The protein below binds the small molecule below.
Small molecule (SMILES): CC(=O)N[C@H]1[C@H](O[C@H]2[C@H](O)[C@@H](NC(C)=O)CO[C@@H]2CO)O[C@H](CO)[C@@H](O[C@@H]2O[C@H](CO[C@H]3O[C@H](CO[C@H]4O[C@H](CO)[C@@H](O)[C@H](O)[C@@H]4O[C@H]4O[C@H](CO)[C@@H](O)[C@H](O)[C@@H]4O)[C@@H](O)[C@H](O[C@H]4O[C@H](CO)[C@@H](O)[C@H](O)[C@@H]4O)[C@@H]3O)[C@@H](O)[C@H](O[C@H]3O[C@H](CO)[C@@H](O)[C@H](O[C@H]4O[C@H](CO)[C@@H](O)[C@H](O)[C@@H]4O)[C@@H]3O)[C@@H]2O)[C@@H]1O

Sequence of chain 1.A:
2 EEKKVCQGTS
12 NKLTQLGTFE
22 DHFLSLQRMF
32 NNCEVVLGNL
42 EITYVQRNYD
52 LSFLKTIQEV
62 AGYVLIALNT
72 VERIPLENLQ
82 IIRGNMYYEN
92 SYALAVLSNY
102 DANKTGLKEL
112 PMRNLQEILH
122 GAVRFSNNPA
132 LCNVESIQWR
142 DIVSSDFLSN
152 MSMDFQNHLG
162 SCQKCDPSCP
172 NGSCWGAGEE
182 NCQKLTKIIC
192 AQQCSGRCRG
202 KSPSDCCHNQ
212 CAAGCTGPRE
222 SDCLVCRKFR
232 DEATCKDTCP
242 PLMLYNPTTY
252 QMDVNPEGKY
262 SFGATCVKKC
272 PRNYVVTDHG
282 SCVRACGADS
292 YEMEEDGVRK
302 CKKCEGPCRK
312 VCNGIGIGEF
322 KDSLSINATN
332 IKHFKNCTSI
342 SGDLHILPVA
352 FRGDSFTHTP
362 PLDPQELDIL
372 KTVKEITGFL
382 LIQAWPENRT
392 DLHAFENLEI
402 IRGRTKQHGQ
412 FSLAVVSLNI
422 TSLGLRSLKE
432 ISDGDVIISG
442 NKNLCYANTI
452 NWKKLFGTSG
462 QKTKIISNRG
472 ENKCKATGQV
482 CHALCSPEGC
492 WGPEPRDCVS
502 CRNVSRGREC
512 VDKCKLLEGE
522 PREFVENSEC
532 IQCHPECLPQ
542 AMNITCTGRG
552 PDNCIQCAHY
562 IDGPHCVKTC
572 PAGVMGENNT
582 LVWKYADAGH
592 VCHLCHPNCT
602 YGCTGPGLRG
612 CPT

Binding-site contacts:
Ligand atom C5 contacts residue ASP323 of chain 1.A at 3.5 Å.
Ligand atom C3 contacts residue THR360 of chain 1.A at 3.9 Å.
Ligand atom N2 contacts residue THR360 of chain 1.A at 3.4 Å (h-bond).
Ligand atom C8 contacts residue THR358 of chain 1.A at 3.4 Å.
Ligand atom C2 contacts residue ASP323 of chain 1.A at 3.5 Å.
Ligand atom N2 contacts residue THR358 of chain 1.A at 3.1 Å (h-bond).
Ligand atom O6 contacts residue GLU320 of chain 1.A at 3.8 Å.
Ligand atom C1 contacts residue ASN331 of chain 1.A at 3.6 Å.
Ligand atom C7 contacts residue THR358 of chain 1.A at 3.8 Å.
Ligand atom O6 contacts residue ASN331 of chain 1.A at 3.6 Å.
Ligand atom C1 contacts residue ASN328 of chain 1.A at 1.4 Å.
Ligand atom O6 contacts residue THR358 of chain 1.A at 3.9 Å.
Ligand atom O5 contacts residue ASN328 of chain 1.A at 2.4 Å (h-bond).
Ligand atom C7 contacts residue ASN328 of chain 1.A at 3.0 Å.
Ligand atom N2 contacts residue ASN328 of chain 1.A at 2.9 Å (h-bond).
Ligand atom O5 contacts residue SER324 of chain 1.A at 3.8 Å.
Ligand atom C5 contacts residue THR330 of chain 1.A at 3.9 Å.
Ligand atom C4 contacts residue SER324 of chain 1.A at 3.5 Å.
Ligand atom C2 contacts residue ASN328 of chain 1.A at 2.4 Å.
Ligand atom O3 contacts residue THR358 of chain 1.A at 3.5 Å.
Ligand atom C6 contacts residue SER324 of chain 1.A at 3.8 Å.
Ligand atom O7 contacts residue LEU325 of chain 1.A at 3.4 Å (h-bond).
Ligand atom O5 contacts residue ASP323 of chain 1.A at 3.9 Å.
Ligand atom C3 contacts residue ASN328 of chain 1.A at 3.8 Å.
Ligand atom C2 contacts residue THR360 of chain 1.A at 3.9 Å.
Ligand atom O4 contacts residue ASP323 of chain 1.A at 3.5 Å (salt-bridge).
Ligand atom C5 contacts residue ASN328 of chain 1.A at 3.7 Å.
Ligand atom C8 contacts residue ASP355 of chain 1.A at 3.4 Å.
Ligand atom O6 contacts residue SER324 of chain 1.A at 2.7 Å (h-bond).
Ligand atom O2 contacts residue ASP323 of chain 1.A at 2.9 Å (salt-bridge).
Ligand atom O5 contacts residue THR330 of chain 1.A at 4.0 Å.
Ligand atom O7 contacts residue SER326 of chain 1.A at 3.2 Å (h-bond).
Ligand atom O3 contacts residue ASP323 of chain 1.A at 4.0 Å.
Ligand atom C6 contacts residue THR330 of chain 1.A at 3.9 Å.
Ligand atom C1 contacts residue THR360 of chain 1.A at 3.9 Å.
Ligand atom C6 contacts residue ASP323 of chain 1.A at 3.3 Å.
Ligand atom O7 contacts residue ASN328 of chain 1.A at 2.9 Å (h-bond).
Ligand atom O5 contacts residue ASN331 of chain 1.A at 2.9 Å (h-bond).
Ligand atom C5 contacts residue SER324 of chain 1.A at 3.9 Å.
Ligand atom C6 contacts residue ASN331 of chain 1.A at 3.7 Å.